Binding-site contacts:
Ligand atom P contacts residue TYR271 of chain 52.A at 4.5 Å.
Ligand atom C5' contacts residue ASN491 of chain 52.A at 4.0 Å.
Ligand atom OP1 contacts residue PHE272 of chain 52.A at 3.4 Å.
Ligand atom P contacts residue PHE272 of chain 52.A at 4.3 Å.
Ligand atom O5' contacts residue ASN491 of chain 52.A at 3.5 Å (h-bond).
Ligand atom P contacts residue ASP273 of chain 52.A at 2.8 Å.
Ligand atom OP1 contacts residue TYR271 of chain 52.A at 3.1 Å (h-bond).
Ligand atom OP1 contacts residue ASP273 of chain 52.A at 3.3 Å.
Ligand atom P contacts residue ASN491 of chain 52.A at 3.0 Å.
Ligand atom OP2 contacts residue ASP273 of chain 52.A at 2.4 Å.
Ligand atom O5' contacts residue ASP273 of chain 52.A at 4.1 Å.
Ligand atom OP1 contacts residue ASN491 of chain 52.A at 3.6 Å.
Ligand atom C5' contacts residue ASP273 of chain 52.A at 3.8 Å.
Ligand atom OP2 contacts residue ASN491 of chain 52.A at 1.7 Å (h-bond).

This protein binds this small molecule.
Small molecule (SMILES): Nc1ncnc2c1ncn2[C@H]1C[C@H](O)[C@@H](COP(=O)(O)O)O1

Sequence of chain 52.A:
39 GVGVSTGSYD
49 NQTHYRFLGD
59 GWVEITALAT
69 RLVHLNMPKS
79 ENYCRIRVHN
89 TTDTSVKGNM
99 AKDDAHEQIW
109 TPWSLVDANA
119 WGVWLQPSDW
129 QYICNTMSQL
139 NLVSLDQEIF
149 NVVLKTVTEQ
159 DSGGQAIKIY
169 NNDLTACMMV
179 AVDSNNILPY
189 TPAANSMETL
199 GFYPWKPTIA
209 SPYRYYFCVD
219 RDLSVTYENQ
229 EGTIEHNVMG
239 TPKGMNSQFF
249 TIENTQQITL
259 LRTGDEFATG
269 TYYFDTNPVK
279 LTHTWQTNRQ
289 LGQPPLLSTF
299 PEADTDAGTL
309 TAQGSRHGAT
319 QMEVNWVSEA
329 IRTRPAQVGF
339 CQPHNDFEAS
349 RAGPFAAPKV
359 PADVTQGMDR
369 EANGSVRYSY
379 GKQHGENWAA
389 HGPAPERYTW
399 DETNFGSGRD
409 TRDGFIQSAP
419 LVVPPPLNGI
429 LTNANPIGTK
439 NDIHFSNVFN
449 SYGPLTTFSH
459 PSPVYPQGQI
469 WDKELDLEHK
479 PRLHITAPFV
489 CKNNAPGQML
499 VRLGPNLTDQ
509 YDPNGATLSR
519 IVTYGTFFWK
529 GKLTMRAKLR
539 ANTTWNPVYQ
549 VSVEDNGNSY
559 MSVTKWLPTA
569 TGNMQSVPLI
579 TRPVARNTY